Sequence of chain 1.N:
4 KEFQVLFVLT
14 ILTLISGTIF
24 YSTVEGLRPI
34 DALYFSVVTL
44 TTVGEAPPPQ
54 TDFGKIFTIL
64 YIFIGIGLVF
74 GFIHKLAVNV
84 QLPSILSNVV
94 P

Binding-site contacts:
Ligand atom O contacts residue GLY70 of chain 1.O at 4.0 Å.
Ligand atom CA contacts residue LEU85 of chain 1.N at 4.0 Å (hydrophobic).
Ligand atom O contacts residue LEU9 of chain 1.O at 4.0 Å.
Ligand atom N contacts residue GLN84 of chain 1.N at 4.0 Å.
Ligand atom N contacts residue ALA80 of chain 1.N at 3.7 Å.
Ligand atom O contacts residue GLY74 of chain 1.O at 3.9 Å.
Ligand atom OXT contacts residue LEU85 of chain 1.N at 4.3 Å.
Ligand atom CA contacts residue ALA80 of chain 1.N at 3.4 Å (hydrophobic).
Ligand atom N contacts residue LEU71 of chain 1.O at 4.1 Å.
Ligand atom N contacts residue GLY70 of chain 1.O at 4.2 Å.

This protein binds this small molecule.
Small molecule (SMILES): NCC(=O)O

Sequence of chain 1.O:
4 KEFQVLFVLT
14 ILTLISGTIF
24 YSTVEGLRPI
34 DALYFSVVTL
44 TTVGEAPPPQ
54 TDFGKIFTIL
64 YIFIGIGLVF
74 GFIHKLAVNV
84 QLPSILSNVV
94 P